Sequence of chain 4.B:
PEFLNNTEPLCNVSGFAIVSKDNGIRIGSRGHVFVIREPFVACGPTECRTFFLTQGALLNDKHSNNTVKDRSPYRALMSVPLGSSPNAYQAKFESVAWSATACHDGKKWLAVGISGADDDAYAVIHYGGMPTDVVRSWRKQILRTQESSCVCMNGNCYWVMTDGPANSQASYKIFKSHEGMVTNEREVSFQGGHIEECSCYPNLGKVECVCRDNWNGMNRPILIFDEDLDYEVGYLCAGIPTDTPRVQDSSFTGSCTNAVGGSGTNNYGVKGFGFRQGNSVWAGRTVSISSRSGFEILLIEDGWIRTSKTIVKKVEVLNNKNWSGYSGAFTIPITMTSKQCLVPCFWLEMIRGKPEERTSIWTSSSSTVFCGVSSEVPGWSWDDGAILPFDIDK

This small molecule binds to this protein.
Small molecule (SMILES): CC(=O)N[C@H]1[C@H]([C@H](O)[C@H](O)CO)O[C@@](OC[C@H]2O[C@@H](O)[C@H](O)[C@@H](O)[C@H]2O)(C(=O)O)C[C@@H]1O

Binding-site contacts:
Ligand atom C3 contacts residue ASN320 of chain 4.B at 3.8 Å.
Ligand atom C5 contacts residue SER293 of chain 4.B at 3.9 Å.
Ligand atom O8 contacts residue SER290 of chain 4.B at 3.9 Å.
Ligand atom C7 contacts residue TRP323 of chain 4.B at 3.8 Å (hydrophobic).
Ligand atom C11 contacts residue ASN320 of chain 4.B at 3.7 Å.
Ligand atom C11 contacts residue LYS321 of chain 4.B at 3.6 Å.
Ligand atom C9 contacts residue GLU356 of chain 4.B at 3.7 Å.
Ligand atom C11 contacts residue SER293 of chain 4.B at 3.4 Å.
Ligand atom O10 contacts residue TRP323 of chain 4.B at 4.1 Å.
Ligand atom O4 contacts residue LYS321 of chain 4.B at 4.4 Å.
Ligand atom O7 contacts residue TRP323 of chain 4.B at 4.1 Å.
Ligand atom C10 contacts residue TRP323 of chain 4.B at 4.0 Å (hydrophobic).
Ligand atom C11 contacts residue TRP323 of chain 4.B at 3.6 Å (hydrophobic).
Ligand atom O8 contacts residue SER288 of chain 4.B at 4.2 Å.
Ligand atom O4 contacts residue SER293 of chain 4.B at 4.4 Å.
Ligand atom C11 contacts residue ASN322 of chain 4.B at 3.7 Å.
Ligand atom C10 contacts residue SER293 of chain 4.B at 3.6 Å.
Ligand atom O9 contacts residue SER291 of chain 4.B at 4.3 Å.
Ligand atom O1B contacts residue SER288 of chain 4.B at 3.7 Å.
Ligand atom C10 contacts residue ASN320 of chain 4.B at 3.6 Å.
Ligand atom C6 contacts residue SER291 of chain 4.B at 4.0 Å.
Ligand atom C4 contacts residue ASN320 of chain 4.B at 3.3 Å.
Ligand atom O9 contacts residue GLU356 of chain 4.B at 4.1 Å.
Ligand atom C9 contacts residue TRP323 of chain 4.B at 4.0 Å (hydrophobic).
Ligand atom C5 contacts residue ASN320 of chain 4.B at 3.8 Å.
Ligand atom O4 contacts residue ASN320 of chain 4.B at 2.7 Å (h-bond).
Ligand atom O1B contacts residue ASN320 of chain 4.B at 3.0 Å (h-bond).
Ligand atom C7 contacts residue SER291 of chain 4.B at 3.9 Å.
Ligand atom C4 contacts residue SER293 of chain 4.B at 4.0 Å.
Ligand atom C1 contacts residue SER288 of chain 4.B at 3.5 Å.
Ligand atom C10 contacts residue LYS321 of chain 4.B at 4.3 Å.
Ligand atom O1A contacts residue SER288 of chain 4.B at 2.5 Å (h-bond).
Ligand atom N5 contacts residue ASN320 of chain 4.B at 3.1 Å (h-bond).
Ligand atom O1A contacts residue SER290 of chain 4.B at 3.8 Å.
Ligand atom C9 contacts residue SER291 of chain 4.B at 4.0 Å.
Ligand atom O1A contacts residue SER291 of chain 4.B at 3.7 Å.
Ligand atom C8 contacts residue SER291 of chain 4.B at 3.7 Å.
Ligand atom C1 contacts residue ASN320 of chain 4.B at 4.0 Å.
Ligand atom O8 contacts residue SER291 of chain 4.B at 2.7 Å (h-bond).
Ligand atom N5 contacts residue SER293 of chain 4.B at 2.9 Å (h-bond).